Binding-site contacts:
Ligand atom O5 contacts residue PHE81 of chain 1.B at 3.3 Å.
Ligand atom O4 contacts residue VAL21 of chain 1.B at 3.6 Å.
Ligand atom C4 contacts residue MET82 of chain 1.B at 3.6 Å (hydrophobic).
Ligand atom C2 contacts residue GLY85 of chain 1.B at 3.4 Å.
Ligand atom C9 contacts residue GLU80 of chain 1.B at 3.6 Å.
Ligand atom C27 contacts residue ASN131 of chain 1.B at 3.4 Å.
Ligand atom N3 contacts residue ILE13 of chain 1.B at 3.5 Å.
Ligand atom C15 contacts residue LYS35 of chain 1.B at 3.0 Å.
Ligand atom C3 contacts residue GLY85 of chain 1.B at 3.2 Å.
Ligand atom N4 contacts residue ARG130 of chain 1.B at 2.6 Å (salt-bridge).
Ligand atom C1 contacts residue ILE13 of chain 1.B at 3.4 Å (hydrophobic).
Ligand atom N1 contacts residue GLU80 of chain 1.B at 2.7 Å (salt-bridge).
Ligand atom C25 contacts residue ILE13 of chain 1.B at 3.4 Å (hydrophobic).
Ligand atom C5 contacts residue LEU133 of chain 1.B at 3.6 Å (hydrophobic).
Ligand atom C27 contacts residue SER143 of chain 1.B at 3.4 Å.
Ligand atom C7 contacts residue LEU133 of chain 1.B at 3.6 Å (hydrophobic).
Ligand atom N2 contacts residue VAL21 of chain 1.B at 3.6 Å.
Ligand atom C10 contacts residue LEU133 of chain 1.B at 3.4 Å (hydrophobic).
Ligand atom C15 contacts residue ASP144 of chain 1.B at 3.1 Å.
Ligand atom C14 contacts residue PHE79 of chain 1.B at 3.6 Å (hydrophobic).
Ligand atom C10 contacts residue ALA33 of chain 1.B at 3.7 Å (hydrophobic).
Ligand atom C8 contacts residue MET82 of chain 1.B at 3.4 Å (hydrophobic).
Ligand atom C26 contacts residue VAL21 of chain 1.B at 3.5 Å (hydrophobic).
Ligand atom N1 contacts residue ALA33 of chain 1.B at 3.3 Å.
Ligand atom C20 contacts residue ILE13 of chain 1.B at 3.2 Å (hydrophobic).
Ligand atom C16 contacts residue ASP144 of chain 1.B at 3.0 Å.
Ligand atom C4 contacts residue PHE81 of chain 1.B at 3.5 Å (hydrophobic).
Ligand atom O4 contacts residue GLY14 of chain 1.B at 3.6 Å.
Ligand atom C19 contacts residue LEU133 of chain 1.B at 3.6 Å (hydrophobic).
Ligand atom C9 contacts residue LEU133 of chain 1.B at 3.5 Å (hydrophobic).
Ligand atom C27 contacts residue ARG130 of chain 1.B at 3.2 Å.
Ligand atom C8 contacts residue ALA33 of chain 1.B at 3.5 Å (hydrophobic).
Ligand atom C27 contacts residue ASP144 of chain 1.B at 2.9 Å.
Ligand atom C28 contacts residue ARG130 of chain 1.B at 3.1 Å.
Ligand atom C28 contacts residue CYS86 of chain 1.B at 3.1 Å (hydrophobic).
Ligand atom O6 contacts residue ARG130 of chain 1.B at 3.6 Å (salt-bridge).
Ligand atom C5 contacts residue ILE13 of chain 1.B at 3.6 Å (hydrophobic).
Ligand atom C9 contacts residue ALA33 of chain 1.B at 3.5 Å (hydrophobic).
Ligand atom O5 contacts residue MET82 of chain 1.B at 2.6 Å (h-bond).
Ligand atom C6 contacts residue LEU133 of chain 1.B at 3.3 Å (hydrophobic).

Sequence of chain 1.B:
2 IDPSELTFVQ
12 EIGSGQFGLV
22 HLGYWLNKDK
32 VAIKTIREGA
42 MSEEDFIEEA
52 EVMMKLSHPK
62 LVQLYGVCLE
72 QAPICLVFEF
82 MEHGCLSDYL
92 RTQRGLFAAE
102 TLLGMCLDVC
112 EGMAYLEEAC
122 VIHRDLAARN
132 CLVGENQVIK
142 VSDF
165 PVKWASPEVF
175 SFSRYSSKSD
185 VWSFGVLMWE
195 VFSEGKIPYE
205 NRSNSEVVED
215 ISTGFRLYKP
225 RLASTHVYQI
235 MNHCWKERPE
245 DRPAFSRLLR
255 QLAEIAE

This small molecule binds to this protein.
Small molecule (SMILES): CN[C@@H]1C[C@H]2O[C@@](C)([C@@H]1OC)n1c3ccccc3c3c4c(c5c6ccccc6n2c5c31)C(=O)NC4